A small-molecule ligand and the protein it binds are described below.
Small molecule (SMILES): CC(=O)N[C@H]1[C@H](O[C@H]2[C@H](O)[C@@H](NC(C)=O)CO[C@@H]2CO)O[C@H](CO)[C@@H](O[C@@H]2O[C@H](CO)[C@@H](O)[C@H](O[C@H]3O[C@H](CO)[C@@H](O)[C@H](O)[C@@H]3O)[C@@H]2O)[C@@H]1O

Sequence of chain 1.A:
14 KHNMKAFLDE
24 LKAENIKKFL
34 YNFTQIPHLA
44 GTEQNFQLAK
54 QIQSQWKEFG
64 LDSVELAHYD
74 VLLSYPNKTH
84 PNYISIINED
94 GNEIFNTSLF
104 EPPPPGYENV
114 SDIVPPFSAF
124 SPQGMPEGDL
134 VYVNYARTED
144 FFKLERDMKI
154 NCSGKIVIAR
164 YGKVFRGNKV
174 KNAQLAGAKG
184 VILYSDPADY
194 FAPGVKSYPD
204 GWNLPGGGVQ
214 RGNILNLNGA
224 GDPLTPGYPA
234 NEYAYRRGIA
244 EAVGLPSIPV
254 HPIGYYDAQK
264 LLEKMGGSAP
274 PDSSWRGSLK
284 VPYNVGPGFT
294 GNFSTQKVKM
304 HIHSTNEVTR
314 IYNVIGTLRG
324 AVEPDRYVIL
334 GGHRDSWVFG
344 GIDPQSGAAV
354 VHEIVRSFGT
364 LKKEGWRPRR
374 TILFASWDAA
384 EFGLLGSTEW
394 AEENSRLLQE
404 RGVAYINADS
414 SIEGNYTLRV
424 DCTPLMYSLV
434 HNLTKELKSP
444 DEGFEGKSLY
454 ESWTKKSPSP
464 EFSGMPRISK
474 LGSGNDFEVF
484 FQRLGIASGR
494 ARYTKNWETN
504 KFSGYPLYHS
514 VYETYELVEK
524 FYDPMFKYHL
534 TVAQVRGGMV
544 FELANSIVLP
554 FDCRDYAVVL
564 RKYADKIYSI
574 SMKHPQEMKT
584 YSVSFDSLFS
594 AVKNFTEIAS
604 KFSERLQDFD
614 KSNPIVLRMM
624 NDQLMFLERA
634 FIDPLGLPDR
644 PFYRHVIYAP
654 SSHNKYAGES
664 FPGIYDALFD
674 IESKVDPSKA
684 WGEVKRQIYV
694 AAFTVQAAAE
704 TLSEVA

Sequence of chain 2.A:
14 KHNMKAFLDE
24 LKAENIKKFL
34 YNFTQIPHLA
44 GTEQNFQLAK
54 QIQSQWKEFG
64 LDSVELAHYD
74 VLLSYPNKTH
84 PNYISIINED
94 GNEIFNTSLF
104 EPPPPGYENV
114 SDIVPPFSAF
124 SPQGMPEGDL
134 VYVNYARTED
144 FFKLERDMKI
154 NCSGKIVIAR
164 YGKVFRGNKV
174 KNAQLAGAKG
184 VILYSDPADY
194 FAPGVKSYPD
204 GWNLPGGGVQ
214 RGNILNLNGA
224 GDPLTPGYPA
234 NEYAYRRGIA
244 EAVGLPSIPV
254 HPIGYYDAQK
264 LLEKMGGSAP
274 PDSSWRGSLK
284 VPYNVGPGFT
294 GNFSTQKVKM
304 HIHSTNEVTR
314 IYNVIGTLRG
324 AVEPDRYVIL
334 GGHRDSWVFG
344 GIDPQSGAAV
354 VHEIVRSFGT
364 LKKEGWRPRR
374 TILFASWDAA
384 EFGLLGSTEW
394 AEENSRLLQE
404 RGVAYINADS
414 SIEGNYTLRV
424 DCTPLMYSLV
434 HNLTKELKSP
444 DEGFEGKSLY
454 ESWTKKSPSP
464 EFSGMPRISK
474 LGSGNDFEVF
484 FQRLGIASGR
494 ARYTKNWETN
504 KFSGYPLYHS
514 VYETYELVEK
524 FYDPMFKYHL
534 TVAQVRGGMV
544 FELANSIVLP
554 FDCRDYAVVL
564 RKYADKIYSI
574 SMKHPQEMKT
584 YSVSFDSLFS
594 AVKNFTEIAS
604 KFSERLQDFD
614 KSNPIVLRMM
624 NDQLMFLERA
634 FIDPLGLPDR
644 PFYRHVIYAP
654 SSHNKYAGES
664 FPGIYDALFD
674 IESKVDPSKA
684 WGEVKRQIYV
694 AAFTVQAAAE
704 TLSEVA

Binding-site contacts:
Ligand atom C2 contacts residue ARG313 of chain 2.A at 3.9 Å.
Ligand atom C2 contacts residue ASN597 of chain 1.A at 2.4 Å.
Ligand atom N2 contacts residue SER593 of chain 1.A at 3.0 Å (h-bond).
Ligand atom C3 contacts residue ARG313 of chain 2.A at 3.8 Å.
Ligand atom O7 contacts residue GLN699 of chain 1.A at 3.3 Å (h-bond).
Ligand atom C7 contacts residue ASN597 of chain 1.A at 3.8 Å.
Ligand atom C3 contacts residue ARG313 of chain 2.A at 3.7 Å.
Ligand atom C2 contacts residue SER593 of chain 1.A at 3.7 Å.
Ligand atom C7 contacts residue SER593 of chain 1.A at 3.9 Å.
Ligand atom C8 contacts residue TYR236 of chain 2.A at 3.7 Å (hydrophobic).
Ligand atom C8 contacts residue ALA594 of chain 1.A at 3.8 Å (hydrophobic).
Ligand atom O2 contacts residue ARG313 of chain 2.A at 3.3 Å (salt-bridge).
Ligand atom C2 contacts residue GLN699 of chain 1.A at 3.8 Å.
Ligand atom C6 contacts residue HIS71 of chain 2.A at 4.0 Å.
Ligand atom C8 contacts residue GLN699 of chain 1.A at 4.0 Å.
Ligand atom O3 contacts residue GLU235 of chain 2.A at 3.0 Å (salt-bridge).
Ligand atom C1 contacts residue GLU235 of chain 2.A at 3.9 Å.
Ligand atom C7 contacts residue GLN699 of chain 1.A at 3.3 Å.
Ligand atom C1 contacts residue SER593 of chain 1.A at 3.6 Å.
Ligand atom C2 contacts residue GLU235 of chain 2.A at 3.3 Å.
Ligand atom C4 contacts residue GLU235 of chain 2.A at 3.5 Å.
Ligand atom C8 contacts residue SER593 of chain 1.A at 4.0 Å.
Ligand atom C1 contacts residue GLN699 of chain 1.A at 3.9 Å.
Ligand atom N2 contacts residue GLN699 of chain 1.A at 3.5 Å (h-bond).
Ligand atom C3 contacts residue ASN597 of chain 1.A at 3.8 Å.
Ligand atom O5 contacts residue ASN597 of chain 1.A at 2.3 Å (h-bond).
Ligand atom C3 contacts residue GLU235 of chain 2.A at 3.3 Å.
Ligand atom C5 contacts residue GLU235 of chain 2.A at 3.3 Å.
Ligand atom C5 contacts residue ASN597 of chain 1.A at 3.6 Å.
Ligand atom C3 contacts residue GLU235 of chain 2.A at 3.8 Å.
Ligand atom C1 contacts residue ASN597 of chain 1.A at 1.4 Å.
Ligand atom N2 contacts residue ASN597 of chain 1.A at 2.9 Å (h-bond).
Ligand atom O4 contacts residue ARG313 of chain 2.A at 3.9 Å.
Ligand atom O4 contacts residue GLU235 of chain 2.A at 2.9 Å (salt-bridge).
Ligand atom C8 contacts residue SER590 of chain 1.A at 3.5 Å.
Ligand atom O2 contacts residue GLU235 of chain 2.A at 2.6 Å (salt-bridge).
Ligand atom O2 contacts residue HIS71 of chain 2.A at 3.1 Å (h-bond).
Ligand atom O5 contacts residue HIS71 of chain 2.A at 3.6 Å.
Ligand atom O3 contacts residue ARG313 of chain 2.A at 3.0 Å (salt-bridge).
Ligand atom C4 contacts residue ARG313 of chain 2.A at 3.5 Å.